Sequence of chain 24.F:
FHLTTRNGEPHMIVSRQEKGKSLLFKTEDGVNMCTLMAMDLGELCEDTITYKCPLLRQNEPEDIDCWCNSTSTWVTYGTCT

A protein and the small-molecule ligand that binds it are described below.
Small molecule (SMILES): CC(=O)N[C@@H]1[C@@H](O)[C@H](O)[C@@H](CO)O[C@H]1O

Binding-site contacts:
Ligand atom C5 contacts residue NAG1 of chain 24.DA at 4.3 Å.
Ligand atom C1 contacts residue ASN69 of chain 24.F at 2.7 Å.
Ligand atom C6 contacts residue MET33 of chain 24.F at 3.5 Å (hydrophobic).
Ligand atom C7 contacts residue SER70 of chain 24.F at 4.4 Å.
Ligand atom C8 contacts residue ARG57 of chain 24.F at 4.2 Å.
Ligand atom C5 contacts residue ASN69 of chain 24.F at 3.7 Å.
Ligand atom C6 contacts residue NAG1 of chain 24.DA at 4.3 Å.
Ligand atom O6 contacts residue NAG1 of chain 24.DA at 3.0 Å.
Ligand atom C3 contacts residue NAG1 of chain 24.DA at 3.7 Å.
Ligand atom C4 contacts residue NAG1 of chain 24.DA at 3.2 Å.
Ligand atom O4 contacts residue NAG1 of chain 24.DA at 3.0 Å.
Ligand atom C8 contacts residue ASN69 of chain 24.F at 3.4 Å.
Ligand atom O4 contacts residue VAL31 of chain 24.F at 3.3 Å.
Ligand atom O1 contacts residue ASN69 of chain 24.F at 2.1 Å (h-bond).
Ligand atom C6 contacts residue LEU24 of chain 24.F at 4.5 Å (hydrophobic).
Ligand atom C8 contacts residue SER70 of chain 24.F at 3.7 Å.
Ligand atom O7 contacts residue ASN69 of chain 24.F at 3.8 Å.
Ligand atom N2 contacts residue VAL31 of chain 24.F at 4.0 Å.
Ligand atom O1 contacts residue VAL31 of chain 24.F at 3.4 Å (h-bond).
Ligand atom C5 contacts residue MET33 of chain 24.F at 3.7 Å (hydrophobic).
Ligand atom O5 contacts residue ASN69 of chain 24.F at 2.8 Å (h-bond).
Ligand atom O3 contacts residue VAL31 of chain 24.F at 3.6 Å.
Ligand atom C2 contacts residue VAL31 of chain 24.F at 4.0 Å (hydrophobic).
Ligand atom O1 contacts residue SER70 of chain 24.F at 4.2 Å.
Ligand atom O3 contacts residue NAG1 of chain 24.DA at 2.6 Å (h-bond).
Ligand atom C5 contacts residue VAL31 of chain 24.F at 4.2 Å (hydrophobic).
Ligand atom O1 contacts residue MET33 of chain 24.F at 3.9 Å.
Ligand atom C4 contacts residue VAL31 of chain 24.F at 3.8 Å (hydrophobic).
Ligand atom C1 contacts residue VAL31 of chain 24.F at 4.3 Å (hydrophobic).
Ligand atom C6 contacts residue ASN69 of chain 24.F at 4.4 Å.
Ligand atom N2 contacts residue ASN69 of chain 24.F at 4.3 Å.
Ligand atom C7 contacts residue ASN69 of chain 24.F at 3.8 Å.
Ligand atom C2 contacts residue ASN69 of chain 24.F at 4.2 Å.
Ligand atom O5 contacts residue MET33 of chain 24.F at 4.2 Å.
Ligand atom C3 contacts residue VAL31 of chain 24.F at 3.0 Å (hydrophobic).